Binding-site contacts:
Ligand atom O contacts residue ASN231 of chain 1.A at 3.0 Å (h-bond).
Ligand atom CB contacts residue ASN180 of chain 1.A at 3.2 Å.
Ligand atom CA contacts residue GLU187 of chain 1.A at 3.4 Å.
Ligand atom CG contacts residue GLU19 of chain 1.A at 3.5 Å.
Ligand atom NH1 contacts residue PEG1 of chain 1.H at 3.0 Å.
Ligand atom O1P contacts residue ARG61 of chain 1.A at 2.9 Å (salt-bridge).
Ligand atom O2P contacts residue ARG61 of chain 1.A at 3.0 Å (salt-bridge).
Ligand atom N contacts residue PEG1 of chain 1.H at 2.9 Å (h-bond).
Ligand atom O2P contacts residue ARG134 of chain 1.A at 2.8 Å (salt-bridge).
Ligand atom CA contacts residue PEG1 of chain 1.H at 3.5 Å.
Ligand atom OG contacts residue PEG1 of chain 1.H at 2.9 Å (h-bond).
Ligand atom CB contacts residue PEG1 of chain 1.H at 3.2 Å.
Ligand atom O3P contacts residue TYR135 of chain 1.A at 2.6 Å (h-bond).
Ligand atom O contacts residue VAL51 of chain 1.A at 3.2 Å.
Ligand atom CD contacts residue ASP220 of chain 1.A at 3.5 Å.
Ligand atom O contacts residue LYS54 of chain 1.A at 3.6 Å.
Ligand atom CB contacts residue LEU234 of chain 1.A at 3.4 Å (hydrophobic).
Ligand atom N contacts residue PEG1 of chain 1.H at 2.7 Å.
Ligand atom C contacts residue ASN180 of chain 1.A at 3.6 Å.
Ligand atom O contacts residue TQW1 of chain 1.C at 3.1 Å.
Ligand atom C contacts residue VAL51 of chain 1.A at 3.6 Å (hydrophobic).
Ligand atom CA contacts residue ASN180 of chain 1.A at 3.4 Å.
Ligand atom N contacts residue LEU179 of chain 1.A at 3.5 Å.
Ligand atom CB contacts residue PEG1 of chain 1.H at 3.3 Å.
Ligand atom N contacts residue GLU187 of chain 1.A at 2.6 Å (salt-bridge).
Ligand atom NH1 contacts residue LEU48 of chain 1.A at 3.4 Å.
Ligand atom N contacts residue ASN180 of chain 1.A at 2.9 Å (h-bond).
Ligand atom NE contacts residue ASP220 of chain 1.A at 2.7 Å (salt-bridge).
Ligand atom O contacts residue LEU179 of chain 1.A at 3.6 Å.
Ligand atom O contacts residue VAL183 of chain 1.A at 3.5 Å.
Ligand atom N contacts residue ASN231 of chain 1.A at 3.0 Å (h-bond).
Ligand atom CD contacts residue PEG1 of chain 1.H at 3.3 Å.
Ligand atom CG contacts residue PEG1 of chain 1.H at 3.5 Å.
Ligand atom NH1 contacts residue GLU19 of chain 1.A at 2.8 Å (salt-bridge).
Ligand atom NE contacts residue GLU19 of chain 1.A at 2.8 Å (salt-bridge).
Ligand atom NH2 contacts residue PEG1 of chain 1.H at 2.7 Å (h-bond).
Ligand atom NH2 contacts residue ASP220 of chain 1.A at 2.9 Å (salt-bridge).
Ligand atom NE contacts residue VAL51 of chain 1.A at 3.6 Å.
Ligand atom CB contacts residue ASN231 of chain 1.A at 2.9 Å.
Ligand atom O3P contacts residue ARG134 of chain 1.A at 2.9 Å (salt-bridge).

Sequence of chain 1.A:
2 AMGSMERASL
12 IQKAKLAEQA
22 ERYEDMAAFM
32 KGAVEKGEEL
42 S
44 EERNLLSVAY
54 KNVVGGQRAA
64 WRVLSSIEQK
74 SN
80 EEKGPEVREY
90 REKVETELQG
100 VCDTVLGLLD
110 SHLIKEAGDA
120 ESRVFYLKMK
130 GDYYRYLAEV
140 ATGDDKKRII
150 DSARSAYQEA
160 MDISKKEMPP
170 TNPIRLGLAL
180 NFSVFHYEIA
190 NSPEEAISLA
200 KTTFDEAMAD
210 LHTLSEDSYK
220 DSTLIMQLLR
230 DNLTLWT

This protein binds this small molecule.
Small molecule (SMILES): CC[C@H](C)[C@H](NC(=O)[C@H](COP(=O)(O)O)NC(=O)CNC(=O)[C@H](C)N)C(=O)N1CCC[C@H]1C(=O)NCC(=O)N[C@@H](CCCN=C(N)N)C(=O)N[C@@H](CCCN=C(N)N)C(=O)N[C@@H](CO)C(=O)O